This small molecule binds to this protein.
Small molecule (SMILES): C[C@@H]1[C@H](C#N)CCCN1S(C)(=O)=O

Binding-site contacts:
Ligand atom N1 contacts residue ASN117 of chain 1.A at 4.4 Å.
Ligand atom O contacts residue THR149 of chain 1.A at 3.5 Å.
Ligand atom C7 contacts residue ARG148 of chain 1.A at 3.8 Å.
Ligand atom C1 contacts residue THR149 of chain 1.A at 3.9 Å.
Ligand atom S contacts residue GLU120 of chain 1.A at 4.2 Å.
Ligand atom C2 contacts residue GLU120 of chain 1.A at 4.0 Å.
Ligand atom O contacts residue GLU120 of chain 1.A at 3.5 Å.
Ligand atom O1 contacts residue GLU120 of chain 1.A at 4.1 Å.
Ligand atom C contacts residue ARG148 of chain 1.A at 3.8 Å.
Ligand atom C contacts residue THR149 of chain 1.A at 4.0 Å.
Ligand atom N1 contacts residue ARG148 of chain 1.A at 2.7 Å (salt-bridge).

Sequence of chain 1.A:
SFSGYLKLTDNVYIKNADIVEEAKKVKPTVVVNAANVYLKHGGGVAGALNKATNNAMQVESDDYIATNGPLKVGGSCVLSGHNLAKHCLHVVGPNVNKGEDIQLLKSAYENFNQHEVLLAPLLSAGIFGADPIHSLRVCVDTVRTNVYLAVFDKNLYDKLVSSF